The small molecule below binds the protein below.
Small molecule (SMILES): CNc1nc(Cl)nc2c1ncn2-c1ccccc1

Binding-site contacts:
Ligand atom C08 contacts residue LYS18 of chain 1.A at 3.6 Å.
Ligand atom C02 contacts residue ASN20 of chain 1.A at 3.6 Å.
Ligand atom N03 contacts residue SER19 of chain 1.A at 4.0 Å.
Ligand atom C14 contacts residue ASN20 of chain 1.A at 3.6 Å.
Ligand atom C16 contacts residue LYS18 of chain 1.A at 3.6 Å.
Ligand atom N03 contacts residue ASN24 of chain 1.A at 2.9 Å (h-bond).
Ligand atom C04 contacts residue TRP34 of chain 1.A at 3.6 Å (hydrophobic).
Ligand atom CL01 contacts residue ASN21 of chain 1.A at 2.9 Å.
Ligand atom C15 contacts residue LYS18 of chain 1.A at 3.0 Å.
Ligand atom C06 contacts residue LEU96 of chain 1.A at 3.8 Å (hydrophobic).
Ligand atom N05 contacts residue TRP34 of chain 1.A at 3.2 Å.
Ligand atom C04 contacts residue SER35 of chain 1.A at 3.9 Å.
Ligand atom C02 contacts residue ASN24 of chain 1.A at 3.1 Å.
Ligand atom N17 contacts residue LYS18 of chain 1.A at 4.0 Å.
Ligand atom C10 contacts residue LYS18 of chain 1.A at 3.5 Å.
Ligand atom N18 contacts residue ASN20 of chain 1.A at 3.2 Å (h-bond).
Ligand atom CL01 contacts residue ASN24 of chain 1.A at 2.6 Å.
Ligand atom CL01 contacts residue SER19 of chain 1.A at 3.7 Å.
Ligand atom C15 contacts residue ASP133 of chain 1.A at 3.7 Å.
Ligand atom C13 contacts residue ASN20 of chain 1.A at 3.1 Å.
Ligand atom C06 contacts residue SER35 of chain 1.A at 3.3 Å.
Ligand atom C16 contacts residue ASP133 of chain 1.A at 2.9 Å.
Ligand atom N18 contacts residue SER19 of chain 1.A at 3.9 Å.
Ligand atom N05 contacts residue LEU96 of chain 1.A at 3.8 Å.
Ligand atom C12 contacts residue ASN20 of chain 1.A at 3.2 Å.
Ligand atom C06 contacts residue TRP34 of chain 1.A at 3.6 Å (hydrophobic).
Ligand atom N17 contacts residue THR36 of chain 1.A at 4.0 Å.
Ligand atom C07 contacts residue TRP34 of chain 1.A at 4.0 Å (hydrophobic).
Ligand atom C06 contacts residue TRP85 of chain 1.A at 3.4 Å (hydrophobic).
Ligand atom N17 contacts residue SER35 of chain 1.A at 4.0 Å.
Ligand atom N09 contacts residue ASP133 of chain 1.A at 3.9 Å.
Ligand atom C04 contacts residue LEU96 of chain 1.A at 4.0 Å (hydrophobic).
Ligand atom N17 contacts residue ASP133 of chain 1.A at 3.7 Å.
Ligand atom CL01 contacts residue ASN20 of chain 1.A at 3.5 Å.
Ligand atom C02 contacts residue SER19 of chain 1.A at 3.7 Å.
Ligand atom N05 contacts residue SER35 of chain 1.A at 2.7 Å (h-bond).
Ligand atom CL01 contacts residue PRO88 of chain 1.A at 3.8 Å.
Ligand atom N09 contacts residue LYS18 of chain 1.A at 3.3 Å (salt-bridge).
Ligand atom C11 contacts residue ASN20 of chain 1.A at 3.8 Å.
Ligand atom CL01 contacts residue VAL86 of chain 1.A at 3.5 Å.

Sequence of chain 1.A:
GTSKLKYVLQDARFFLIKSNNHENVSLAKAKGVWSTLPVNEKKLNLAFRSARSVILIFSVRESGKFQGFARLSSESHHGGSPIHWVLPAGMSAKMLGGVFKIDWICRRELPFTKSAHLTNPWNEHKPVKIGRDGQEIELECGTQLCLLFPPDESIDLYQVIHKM